This small molecule binds to this protein.
Small molecule (SMILES): N[C@@H](Cn1oc(=O)[nH]c1=O)C(=O)O

Sequence of chain 1.C:
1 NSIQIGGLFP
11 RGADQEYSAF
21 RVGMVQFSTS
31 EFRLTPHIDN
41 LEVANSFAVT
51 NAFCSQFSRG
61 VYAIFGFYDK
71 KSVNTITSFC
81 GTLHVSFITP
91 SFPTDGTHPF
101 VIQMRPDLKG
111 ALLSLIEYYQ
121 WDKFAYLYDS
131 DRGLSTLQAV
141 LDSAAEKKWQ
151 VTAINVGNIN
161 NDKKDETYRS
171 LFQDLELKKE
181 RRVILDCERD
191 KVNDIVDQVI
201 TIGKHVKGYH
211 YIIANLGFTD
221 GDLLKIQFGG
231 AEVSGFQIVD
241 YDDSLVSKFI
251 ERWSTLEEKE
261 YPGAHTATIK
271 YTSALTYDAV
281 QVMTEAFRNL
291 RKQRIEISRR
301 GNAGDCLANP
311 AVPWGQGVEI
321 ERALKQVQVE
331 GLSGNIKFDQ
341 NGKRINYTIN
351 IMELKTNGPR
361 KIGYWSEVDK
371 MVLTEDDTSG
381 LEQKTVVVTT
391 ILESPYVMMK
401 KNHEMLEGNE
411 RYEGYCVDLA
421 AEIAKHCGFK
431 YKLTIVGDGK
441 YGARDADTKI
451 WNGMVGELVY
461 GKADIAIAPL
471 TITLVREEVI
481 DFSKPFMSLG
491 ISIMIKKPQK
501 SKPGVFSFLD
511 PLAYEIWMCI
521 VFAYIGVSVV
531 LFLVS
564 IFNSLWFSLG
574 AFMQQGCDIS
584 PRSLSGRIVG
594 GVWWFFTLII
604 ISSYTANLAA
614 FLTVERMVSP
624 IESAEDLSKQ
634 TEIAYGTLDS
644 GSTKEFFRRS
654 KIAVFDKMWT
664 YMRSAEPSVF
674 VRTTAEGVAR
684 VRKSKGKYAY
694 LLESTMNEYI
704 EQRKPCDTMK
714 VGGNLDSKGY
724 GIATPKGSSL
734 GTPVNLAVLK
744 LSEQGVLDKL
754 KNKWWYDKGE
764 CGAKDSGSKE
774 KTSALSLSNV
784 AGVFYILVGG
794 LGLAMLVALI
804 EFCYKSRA

Binding-site contacts:
Ligand atom NP3 contacts residue PRO469 of chain 1.C at 2.8 Å (h-bond).
Ligand atom O20 contacts residue LEU641 of chain 1.C at 3.9 Å.
Ligand atom C02 contacts residue THR471 of chain 1.C at 3.4 Å.
Ligand atom N15 contacts residue THR646 of chain 1.C at 2.7 Å (h-bond).
Ligand atom O19 contacts residue GLU696 of chain 1.C at 3.0 Å (salt-bridge).
Ligand atom N15 contacts residue GLU696 of chain 1.C at 3.8 Å.
Ligand atom O16 contacts residue TYR441 of chain 1.C at 3.5 Å.
Ligand atom C01 contacts residue ARG476 of chain 1.C at 3.4 Å.
Ligand atom NP3 contacts residue TYR723 of chain 1.C at 3.8 Å.
Ligand atom NP3 contacts residue GLU696 of chain 1.C at 2.8 Å (salt-bridge).
Ligand atom C03 contacts residue LEU641 of chain 1.C at 4.0 Å (hydrophobic).
Ligand atom O16 contacts residue ARG476 of chain 1.C at 2.8 Å (salt-bridge).
Ligand atom O17 contacts residue TYR441 of chain 1.C at 3.4 Å.
Ligand atom C05 contacts residue GLU696 of chain 1.C at 3.4 Å.
Ligand atom O17 contacts residue LEU470 of chain 1.C at 3.6 Å.
Ligand atom C02 contacts residue GLU696 of chain 1.C at 3.4 Å.
Ligand atom C04 contacts residue LEU641 of chain 1.C at 3.8 Å (hydrophobic).
Ligand atom O18 contacts residue GLY644 of chain 1.C at 3.4 Å.
Ligand atom N14 contacts residue LEU641 of chain 1.C at 3.4 Å.
Ligand atom C01 contacts residue THR471 of chain 1.C at 3.6 Å.
Ligand atom O17 contacts residue ARG476 of chain 1.C at 2.7 Å (salt-bridge).
Ligand atom C03 contacts residue TYR441 of chain 1.C at 3.4 Å (hydrophobic).
Ligand atom O20 contacts residue MET699 of chain 1.C at 3.7 Å.
Ligand atom C02 contacts residue SER645 of chain 1.C at 3.4 Å.
Ligand atom N14 contacts residue GLU696 of chain 1.C at 4.0 Å.
Ligand atom C05 contacts residue THR646 of chain 1.C at 3.8 Å.
Ligand atom O18 contacts residue SER645 of chain 1.C at 3.2 Å (h-bond).
Ligand atom C01 contacts residue SER645 of chain 1.C at 3.4 Å.
Ligand atom C04 contacts residue THR646 of chain 1.C at 3.2 Å.
Ligand atom O20 contacts residue GLU696 of chain 1.C at 3.3 Å (salt-bridge).
Ligand atom NP3 contacts residue THR471 of chain 1.C at 2.9 Å (h-bond).
Ligand atom O17 contacts residue PRO469 of chain 1.C at 3.7 Å.
Ligand atom O16 contacts residue SER645 of chain 1.C at 2.9 Å (h-bond).
Ligand atom C02 contacts residue TYR441 of chain 1.C at 3.9 Å (hydrophobic).
Ligand atom O17 contacts residue THR471 of chain 1.C at 2.9 Å (h-bond).
Ligand atom NP3 contacts residue TYR441 of chain 1.C at 3.8 Å.
Ligand atom O18 contacts residue THR646 of chain 1.C at 3.0 Å (h-bond).
Ligand atom O16 contacts residue GLY644 of chain 1.C at 3.2 Å.
Ligand atom C01 contacts residue TYR441 of chain 1.C at 3.5 Å (hydrophobic).
Ligand atom O19 contacts residue LEU695 of chain 1.C at 3.6 Å.